Sequence of chain 1.A:
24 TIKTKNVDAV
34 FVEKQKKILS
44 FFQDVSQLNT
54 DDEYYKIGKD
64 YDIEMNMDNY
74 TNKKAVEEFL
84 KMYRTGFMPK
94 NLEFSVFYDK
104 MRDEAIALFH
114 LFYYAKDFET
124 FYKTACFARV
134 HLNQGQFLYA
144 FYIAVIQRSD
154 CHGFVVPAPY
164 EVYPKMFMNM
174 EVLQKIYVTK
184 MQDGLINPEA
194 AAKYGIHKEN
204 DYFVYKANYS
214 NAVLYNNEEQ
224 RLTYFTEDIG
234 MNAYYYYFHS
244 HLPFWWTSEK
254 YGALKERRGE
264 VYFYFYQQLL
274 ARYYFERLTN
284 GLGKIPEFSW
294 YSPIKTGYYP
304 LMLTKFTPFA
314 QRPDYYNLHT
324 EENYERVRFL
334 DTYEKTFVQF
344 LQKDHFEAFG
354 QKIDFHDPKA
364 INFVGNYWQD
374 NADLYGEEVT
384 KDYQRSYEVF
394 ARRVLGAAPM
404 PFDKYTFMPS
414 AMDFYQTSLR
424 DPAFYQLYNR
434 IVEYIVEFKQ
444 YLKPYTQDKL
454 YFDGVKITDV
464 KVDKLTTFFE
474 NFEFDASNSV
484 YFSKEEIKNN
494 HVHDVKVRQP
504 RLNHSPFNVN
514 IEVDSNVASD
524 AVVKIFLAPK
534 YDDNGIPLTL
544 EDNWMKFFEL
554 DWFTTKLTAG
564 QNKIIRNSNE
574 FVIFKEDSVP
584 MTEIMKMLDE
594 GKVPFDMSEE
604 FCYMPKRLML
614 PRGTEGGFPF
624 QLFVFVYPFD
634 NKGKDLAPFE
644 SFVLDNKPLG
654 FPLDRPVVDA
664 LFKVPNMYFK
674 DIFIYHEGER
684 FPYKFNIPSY

A protein and the small-molecule ligand that binds it are described below.
Small molecule (SMILES): CC(=O)N[C@H]1[C@H](O[C@H]2[C@H](O)[C@@H](NC(C)=O)CO[C@@H]2CO)O[C@H](CO)[C@@H](O[C@@H]2O[C@H](CO[C@H]3O[C@H](CO[C@H]4O[C@H](CO)[C@@H](O)[C@H](O)[C@@H]4O)[C@@H](O)[C@H](O)[C@@H]3O)[C@@H](O)[C@H](O[C@H]3O[C@H](CO)[C@@H](O)[C@H](O)[C@@H]3O[C@H]3O[C@H](CO)[C@@H](O)[C@H](O)[C@@H]3O)[C@@H]2O)[C@@H]1O

Sequence of chain 1.B:
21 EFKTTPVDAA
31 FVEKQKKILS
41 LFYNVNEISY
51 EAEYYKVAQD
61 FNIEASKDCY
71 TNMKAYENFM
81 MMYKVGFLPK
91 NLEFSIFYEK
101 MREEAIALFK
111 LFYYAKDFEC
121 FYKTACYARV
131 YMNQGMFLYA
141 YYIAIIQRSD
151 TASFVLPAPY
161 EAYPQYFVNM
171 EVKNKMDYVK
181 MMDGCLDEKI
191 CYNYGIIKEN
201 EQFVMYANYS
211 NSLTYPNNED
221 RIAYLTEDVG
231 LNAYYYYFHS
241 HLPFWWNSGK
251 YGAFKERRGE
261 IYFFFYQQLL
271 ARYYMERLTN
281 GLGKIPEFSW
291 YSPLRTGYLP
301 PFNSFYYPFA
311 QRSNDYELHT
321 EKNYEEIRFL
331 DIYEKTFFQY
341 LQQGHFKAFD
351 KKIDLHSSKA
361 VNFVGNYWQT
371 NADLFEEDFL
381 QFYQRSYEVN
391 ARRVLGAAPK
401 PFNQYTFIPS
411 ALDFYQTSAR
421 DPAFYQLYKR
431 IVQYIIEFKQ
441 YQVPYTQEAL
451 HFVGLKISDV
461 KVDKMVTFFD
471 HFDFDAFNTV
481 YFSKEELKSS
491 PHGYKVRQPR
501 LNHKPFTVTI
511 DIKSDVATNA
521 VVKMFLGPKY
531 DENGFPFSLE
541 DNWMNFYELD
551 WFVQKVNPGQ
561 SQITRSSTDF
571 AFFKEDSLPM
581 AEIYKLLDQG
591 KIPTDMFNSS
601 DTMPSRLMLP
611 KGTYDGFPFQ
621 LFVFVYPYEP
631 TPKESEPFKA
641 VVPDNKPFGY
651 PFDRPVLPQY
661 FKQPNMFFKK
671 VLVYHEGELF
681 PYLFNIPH

Binding-site contacts:
Ligand atom O7 contacts residue TYR682 of chain 1.D at 4.3 Å.
Ligand atom C7 contacts residue ASN685 of chain 1.D at 3.9 Å.
Ligand atom O7 contacts residue ASN208 of chain 1.D at 3.2 Å (h-bond).
Ligand atom O4 contacts residue GLY89 of chain 1.A at 3.6 Å.
Ligand atom C6 contacts residue PRO92 of chain 1.A at 3.9 Å (hydrophobic).
Ligand atom C8 contacts residue PHE535 of chain 1.B at 3.6 Å (hydrophobic).
Ligand atom O6 contacts residue PRO687 of chain 1.D at 4.2 Å.
Ligand atom O5 contacts residue ASN208 of chain 1.D at 2.3 Å (h-bond).
Ligand atom C6 contacts residue LYS662 of chain 1.B at 3.2 Å.
Ligand atom C6 contacts residue TYR682 of chain 1.D at 3.4 Å (hydrophobic).
Ligand atom O4 contacts residue PHE90 of chain 1.A at 3.5 Å (h-bond).
Ligand atom C8 contacts residue PRO536 of chain 1.B at 4.0 Å (hydrophobic).
Ligand atom C8 contacts residue TYR206 of chain 1.D at 3.1 Å (hydrophobic).
Ligand atom C6 contacts residue ASN193 of chain 1.D at 4.0 Å.
Ligand atom C4 contacts residue ASN208 of chain 1.D at 4.2 Å.
Ligand atom C2 contacts residue ASN685 of chain 1.D at 3.7 Å.
Ligand atom C6 contacts residue PRO687 of chain 1.D at 4.0 Å (hydrophobic).
Ligand atom N2 contacts residue ASN208 of chain 1.D at 3.0 Å (h-bond).
Ligand atom O6 contacts residue ASN193 of chain 1.D at 4.2 Å.
Ligand atom O6 contacts residue LYS662 of chain 1.B at 3.2 Å (salt-bridge).
Ligand atom C7 contacts residue ASN208 of chain 1.D at 3.3 Å.
Ligand atom O7 contacts residue ILE686 of chain 1.D at 3.6 Å.
Ligand atom C2 contacts residue ASN208 of chain 1.D at 2.5 Å.
Ligand atom O3 contacts residue ASN685 of chain 1.D at 3.7 Å.
Ligand atom C5 contacts residue TYR682 of chain 1.D at 3.9 Å (hydrophobic).
Ligand atom O7 contacts residue GLU171 of chain 1.D at 4.0 Å.
Ligand atom O6 contacts residue PRO92 of chain 1.A at 4.0 Å.
Ligand atom O5 contacts residue ILE686 of chain 1.D at 4.2 Å.
Ligand atom O3 contacts residue PRO687 of chain 1.D at 3.9 Å.
Ligand atom O5 contacts residue PRO687 of chain 1.D at 4.2 Å.
Ligand atom C3 contacts residue ASN685 of chain 1.D at 3.4 Å.
Ligand atom C3 contacts residue ASN208 of chain 1.D at 3.8 Å.
Ligand atom N2 contacts residue ASN685 of chain 1.D at 2.9 Å (h-bond).
Ligand atom O6 contacts residue PHE535 of chain 1.B at 3.9 Å.
Ligand atom C8 contacts residue TYR682 of chain 1.D at 4.0 Å (hydrophobic).
Ligand atom O4 contacts residue ILE686 of chain 1.D at 3.7 Å.
Ligand atom C5 contacts residue ASN208 of chain 1.D at 3.6 Å.
Ligand atom C1 contacts residue ASN208 of chain 1.D at 1.4 Å.
Ligand atom O5 contacts residue TYR682 of chain 1.D at 3.9 Å.
Ligand atom C8 contacts residue ASN685 of chain 1.D at 3.9 Å.

Sequence of chain 1.D:
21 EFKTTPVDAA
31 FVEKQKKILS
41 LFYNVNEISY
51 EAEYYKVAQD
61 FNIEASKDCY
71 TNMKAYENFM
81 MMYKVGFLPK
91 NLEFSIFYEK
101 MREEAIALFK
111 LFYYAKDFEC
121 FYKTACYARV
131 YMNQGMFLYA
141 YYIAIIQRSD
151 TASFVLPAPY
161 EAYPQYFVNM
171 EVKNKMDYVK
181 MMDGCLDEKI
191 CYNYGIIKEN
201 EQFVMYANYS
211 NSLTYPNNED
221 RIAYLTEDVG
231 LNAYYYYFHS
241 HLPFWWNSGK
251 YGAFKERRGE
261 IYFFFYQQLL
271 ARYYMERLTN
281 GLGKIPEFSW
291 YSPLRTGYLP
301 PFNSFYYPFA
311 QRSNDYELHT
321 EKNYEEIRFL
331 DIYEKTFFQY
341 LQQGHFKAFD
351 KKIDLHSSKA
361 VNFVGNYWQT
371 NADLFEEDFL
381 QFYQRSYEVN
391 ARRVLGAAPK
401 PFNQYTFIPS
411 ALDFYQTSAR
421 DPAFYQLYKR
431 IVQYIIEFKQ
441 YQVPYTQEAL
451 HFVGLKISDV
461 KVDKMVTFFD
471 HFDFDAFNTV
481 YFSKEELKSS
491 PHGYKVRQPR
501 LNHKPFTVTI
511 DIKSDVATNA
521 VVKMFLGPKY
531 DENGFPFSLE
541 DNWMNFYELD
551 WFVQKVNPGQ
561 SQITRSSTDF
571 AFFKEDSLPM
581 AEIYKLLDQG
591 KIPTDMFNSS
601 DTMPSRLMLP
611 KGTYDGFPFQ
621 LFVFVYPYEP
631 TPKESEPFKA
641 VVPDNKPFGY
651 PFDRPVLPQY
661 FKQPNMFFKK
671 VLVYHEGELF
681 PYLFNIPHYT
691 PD